This small molecule binds to this protein.
Small molecule (SMILES): CC(=O)N[C@H]1[C@H](O[C@H]2[C@H](O)[C@@H](NC(C)=O)CO[C@@H]2CO[C@@H]2O[C@@H](C)[C@@H](O)[C@@H](O)[C@@H]2O)O[C@H](CO)[C@@H](O)[C@@H]1O

Sequence of chain 1.A:
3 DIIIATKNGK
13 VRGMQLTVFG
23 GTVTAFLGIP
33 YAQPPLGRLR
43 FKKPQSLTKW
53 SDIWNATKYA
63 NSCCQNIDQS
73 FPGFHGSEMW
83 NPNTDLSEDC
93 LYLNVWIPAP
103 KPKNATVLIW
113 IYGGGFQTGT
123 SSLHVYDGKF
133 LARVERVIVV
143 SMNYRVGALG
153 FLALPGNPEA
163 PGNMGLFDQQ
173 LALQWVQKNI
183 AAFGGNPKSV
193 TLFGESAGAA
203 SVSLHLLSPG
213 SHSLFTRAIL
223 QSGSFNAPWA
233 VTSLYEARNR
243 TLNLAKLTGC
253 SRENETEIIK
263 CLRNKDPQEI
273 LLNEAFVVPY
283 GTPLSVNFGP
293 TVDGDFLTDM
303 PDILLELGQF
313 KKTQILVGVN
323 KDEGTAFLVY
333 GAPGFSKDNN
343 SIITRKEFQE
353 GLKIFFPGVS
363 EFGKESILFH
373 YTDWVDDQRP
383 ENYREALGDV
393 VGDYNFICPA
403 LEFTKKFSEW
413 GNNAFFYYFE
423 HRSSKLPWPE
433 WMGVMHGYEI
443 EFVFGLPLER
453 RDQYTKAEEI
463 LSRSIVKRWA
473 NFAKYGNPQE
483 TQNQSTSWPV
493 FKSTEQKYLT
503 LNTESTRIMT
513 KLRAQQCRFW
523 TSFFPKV

Binding-site contacts:
Ligand atom C8 contacts residue ASN342 of chain 1.A at 4.3 Å.
Ligand atom C7 contacts residue ASN341 of chain 1.A at 3.0 Å.
Ligand atom C2 contacts residue ASN341 of chain 1.A at 2.5 Å.
Ligand atom C8 contacts residue ILE344 of chain 1.A at 3.9 Å (hydrophobic).
Ligand atom C5 contacts residue ASN341 of chain 1.A at 3.6 Å.
Ligand atom C3 contacts residue ASN341 of chain 1.A at 3.8 Å.
Ligand atom C3 contacts residue GLY336 of chain 1.A at 4.2 Å.
Ligand atom C4 contacts residue ASN341 of chain 1.A at 4.2 Å.
Ligand atom N2 contacts residue ASN341 of chain 1.A at 2.9 Å (h-bond).
Ligand atom C2 contacts residue GLY336 of chain 1.A at 4.3 Å.
Ligand atom C1 contacts residue ASN341 of chain 1.A at 1.4 Å.
Ligand atom C5 contacts residue SER338 of chain 1.A at 4.1 Å.
Ligand atom C6 contacts residue PHE337 of chain 1.A at 4.4 Å (hydrophobic).
Ligand atom N2 contacts residue GLY336 of chain 1.A at 4.1 Å.
Ligand atom C1 contacts residue GLY336 of chain 1.A at 4.0 Å.
Ligand atom C5 contacts residue PHE337 of chain 1.A at 4.3 Å (hydrophobic).
Ligand atom O7 contacts residue ASN341 of chain 1.A at 2.6 Å (h-bond).
Ligand atom O5 contacts residue ASN341 of chain 1.A at 2.3 Å (h-bond).
Ligand atom O4 contacts residue GLY336 of chain 1.A at 4.4 Å.
Ligand atom C8 contacts residue ASN341 of chain 1.A at 4.3 Å.
Ligand atom C1 contacts residue SER338 of chain 1.A at 4.2 Å.
Ligand atom C6 contacts residue SER338 of chain 1.A at 4.0 Å.
Ligand atom O7 contacts residue GLY336 of chain 1.A at 3.6 Å (h-bond).
Ligand atom O5 contacts residue SER338 of chain 1.A at 3.6 Å.